Binding-site contacts:
Ligand atom CA contacts residue THR91 of chain 1.A at 3.4 Å.
Ligand atom CG contacts residue GLU193 of chain 1.A at 3.5 Å.
Ligand atom CG contacts residue LEU138 of chain 1.A at 3.7 Å (hydrophobic).
Ligand atom C contacts residue SER142 of chain 1.A at 3.4 Å.
Ligand atom C contacts residue ARG96 of chain 1.A at 3.4 Å.
Ligand atom OXT contacts residue LEU90 of chain 1.A at 3.6 Å.
Ligand atom OE1 contacts residue GLU193 of chain 1.A at 3.7 Å.
Ligand atom CA contacts residue SER142 of chain 1.A at 3.3 Å.
Ligand atom CB contacts residue GLU193 of chain 1.A at 4.0 Å.
Ligand atom CA contacts residue PRO89 of chain 1.A at 4.0 Å (hydrophobic).
Ligand atom OE2 contacts residue LEU138 of chain 1.A at 4.1 Å.
Ligand atom C contacts residue TYR61 of chain 1.A at 3.7 Å (hydrophobic).
Ligand atom OE2 contacts residue GLY141 of chain 1.A at 3.7 Å.
Ligand atom OXT contacts residue SER142 of chain 1.A at 4.0 Å.
Ligand atom CB contacts residue LEU138 of chain 1.A at 4.0 Å (hydrophobic).
Ligand atom CA contacts residue TYR61 of chain 1.A at 4.1 Å (hydrophobic).
Ligand atom O contacts residue SER142 of chain 1.A at 2.9 Å (h-bond).
Ligand atom N contacts residue TYR220 of chain 1.A at 3.7 Å.
Ligand atom CD contacts residue GLU193 of chain 1.A at 3.9 Å.
Ligand atom OE1 contacts residue THR143 of chain 1.A at 2.6 Å (h-bond).
Ligand atom OXT contacts residue TYR61 of chain 1.A at 3.6 Å.
Ligand atom N contacts residue TYR61 of chain 1.A at 4.1 Å.
Ligand atom N contacts residue SER142 of chain 1.A at 4.1 Å.
Ligand atom OXT contacts residue ARG96 of chain 1.A at 2.8 Å (salt-bridge).
Ligand atom CA contacts residue GLU193 of chain 1.A at 3.3 Å.
Ligand atom OE2 contacts residue SER142 of chain 1.A at 3.3 Å (h-bond).
Ligand atom CD contacts residue THR143 of chain 1.A at 3.2 Å.
Ligand atom CG contacts residue TYR61 of chain 1.A at 4.3 Å (hydrophobic).
Ligand atom N contacts residue GLU193 of chain 1.A at 2.7 Å (salt-bridge).
Ligand atom N contacts residue PRO89 of chain 1.A at 2.9 Å (h-bond).
Ligand atom O contacts residue ARG96 of chain 1.A at 2.7 Å (salt-bridge).
Ligand atom C contacts residue THR91 of chain 1.A at 3.6 Å.
Ligand atom OXT contacts residue THR91 of chain 1.A at 2.9 Å (h-bond).
Ligand atom O contacts residue TYR61 of chain 1.A at 3.4 Å.
Ligand atom N contacts residue THR91 of chain 1.A at 2.8 Å (h-bond).
Ligand atom CD contacts residue LEU138 of chain 1.A at 4.0 Å (hydrophobic).
Ligand atom CB contacts residue TYR61 of chain 1.A at 3.5 Å (hydrophobic).
Ligand atom OE2 contacts residue THR143 of chain 1.A at 3.1 Å (h-bond).
Ligand atom OXT contacts residue PRO89 of chain 1.A at 3.7 Å.
Ligand atom O contacts residue GLY141 of chain 1.A at 3.4 Å.

A protein and the small-molecule ligand that binds it are described below.
Small molecule (SMILES): N[C@@H](CCC(=O)O)C(=O)O

Sequence of chain 1.A:
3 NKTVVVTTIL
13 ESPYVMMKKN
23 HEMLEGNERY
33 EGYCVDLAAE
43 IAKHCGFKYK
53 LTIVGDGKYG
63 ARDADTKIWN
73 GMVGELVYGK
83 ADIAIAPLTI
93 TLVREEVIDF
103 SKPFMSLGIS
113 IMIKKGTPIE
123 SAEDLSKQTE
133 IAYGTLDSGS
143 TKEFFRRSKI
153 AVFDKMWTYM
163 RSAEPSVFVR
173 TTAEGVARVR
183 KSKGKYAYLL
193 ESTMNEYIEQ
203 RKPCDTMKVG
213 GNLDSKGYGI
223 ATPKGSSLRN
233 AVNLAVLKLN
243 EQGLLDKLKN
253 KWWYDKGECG